Sequence of chain 1.A:
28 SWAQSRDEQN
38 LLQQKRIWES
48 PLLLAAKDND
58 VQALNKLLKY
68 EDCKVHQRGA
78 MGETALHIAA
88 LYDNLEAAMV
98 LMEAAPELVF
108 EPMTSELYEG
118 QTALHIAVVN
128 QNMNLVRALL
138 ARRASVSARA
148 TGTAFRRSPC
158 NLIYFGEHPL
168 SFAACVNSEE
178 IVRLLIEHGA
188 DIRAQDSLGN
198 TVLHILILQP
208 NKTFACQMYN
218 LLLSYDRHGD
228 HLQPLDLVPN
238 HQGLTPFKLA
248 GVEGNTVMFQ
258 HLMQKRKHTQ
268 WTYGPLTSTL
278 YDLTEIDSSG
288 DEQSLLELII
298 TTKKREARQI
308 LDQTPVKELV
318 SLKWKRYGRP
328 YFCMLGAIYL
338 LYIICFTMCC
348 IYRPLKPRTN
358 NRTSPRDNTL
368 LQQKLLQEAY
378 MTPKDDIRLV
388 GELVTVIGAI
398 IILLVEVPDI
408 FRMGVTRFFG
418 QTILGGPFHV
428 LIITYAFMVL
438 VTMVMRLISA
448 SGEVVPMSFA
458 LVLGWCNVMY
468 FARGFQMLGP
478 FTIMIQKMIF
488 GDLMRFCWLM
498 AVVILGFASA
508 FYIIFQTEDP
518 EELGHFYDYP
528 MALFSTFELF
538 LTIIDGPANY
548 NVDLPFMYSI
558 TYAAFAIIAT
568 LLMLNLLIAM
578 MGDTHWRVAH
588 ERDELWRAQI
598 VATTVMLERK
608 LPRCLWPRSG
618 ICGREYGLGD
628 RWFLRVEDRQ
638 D

A small-molecule ligand and the protein it binds are described below.
Small molecule (SMILES): Cc1cccc(C2CCC(N3CCN(c4cncc(Br)c4)CC3)CC2)c1

Binding-site contacts:
Ligand atom C01 contacts residue PRO424 of chain 1.D at 3.7 Å (hydrophobic).
Ligand atom C22 contacts residue GLN483 of chain 1.D at 3.7 Å.
Ligand atom C10 contacts residue LEU428 of chain 1.D at 4.3 Å (hydrophobic).
Ligand atom C17 contacts residue ALA561 of chain 1.A at 3.7 Å (hydrophobic).
Ligand atom C21 contacts residue PHE425 of chain 1.D at 3.6 Å (hydrophobic).
Ligand atom C03 contacts residue PHE425 of chain 1.D at 3.8 Å (hydrophobic).
Ligand atom C01 contacts residue ILE486 of chain 1.D at 4.5 Å (hydrophobic).
Ligand atom C02 contacts residue PHE425 of chain 1.D at 4.1 Å (hydrophobic).
Ligand atom C15 contacts residue ALA561 of chain 1.A at 4.4 Å (hydrophobic).
Ligand atom N03 contacts residue ALA561 of chain 1.A at 4.3 Å.
Ligand atom C18 contacts residue ALA561 of chain 1.A at 3.9 Å (hydrophobic).
Ligand atom BR01 contacts residue ALA561 of chain 1.A at 4.3 Å.
Ligand atom C22 contacts residue PHE425 of chain 1.D at 3.9 Å (hydrophobic).
Ligand atom C13 contacts residue ILE565 of chain 1.A at 4.2 Å (hydrophobic).
Ligand atom C05 contacts residue PHE425 of chain 1.D at 4.3 Å (hydrophobic).
Ligand atom C02 contacts residue ILE486 of chain 1.D at 4.4 Å (hydrophobic).
Ligand atom C11 contacts residue CYS463 of chain 1.D at 3.9 Å (hydrophobic).
Ligand atom C02 contacts residue GLN483 of chain 1.D at 4.2 Å.
Ligand atom N03 contacts residue PHE456 of chain 1.D at 3.3 Å.
Ligand atom C18 contacts residue PHE456 of chain 1.D at 3.5 Å (hydrophobic).
Ligand atom C20 contacts residue MET466 of chain 1.D at 4.3 Å (hydrophobic).
Ligand atom C16 contacts residue ALA561 of chain 1.A at 4.0 Å (hydrophobic).
Ligand atom N03 contacts residue VAL459 of chain 1.D at 4.4 Å.
Ligand atom C04 contacts residue PHE425 of chain 1.D at 3.7 Å (hydrophobic).
Ligand atom C20 contacts residue PHE425 of chain 1.D at 3.8 Å (hydrophobic).
Ligand atom C19 contacts residue PHE456 of chain 1.D at 4.4 Å (hydrophobic).
Ligand atom C01 contacts residue GLN483 of chain 1.D at 3.6 Å.
Ligand atom C21 contacts residue ILE482 of chain 1.D at 4.0 Å (hydrophobic).
Ligand atom C21 contacts residue THR479 of chain 1.D at 4.4 Å.
Ligand atom C19 contacts residue LEU460 of chain 1.D at 4.2 Å (hydrophobic).
Ligand atom C19 contacts residue VAL459 of chain 1.D at 4.2 Å (hydrophobic).

Sequence of chain 1.D:
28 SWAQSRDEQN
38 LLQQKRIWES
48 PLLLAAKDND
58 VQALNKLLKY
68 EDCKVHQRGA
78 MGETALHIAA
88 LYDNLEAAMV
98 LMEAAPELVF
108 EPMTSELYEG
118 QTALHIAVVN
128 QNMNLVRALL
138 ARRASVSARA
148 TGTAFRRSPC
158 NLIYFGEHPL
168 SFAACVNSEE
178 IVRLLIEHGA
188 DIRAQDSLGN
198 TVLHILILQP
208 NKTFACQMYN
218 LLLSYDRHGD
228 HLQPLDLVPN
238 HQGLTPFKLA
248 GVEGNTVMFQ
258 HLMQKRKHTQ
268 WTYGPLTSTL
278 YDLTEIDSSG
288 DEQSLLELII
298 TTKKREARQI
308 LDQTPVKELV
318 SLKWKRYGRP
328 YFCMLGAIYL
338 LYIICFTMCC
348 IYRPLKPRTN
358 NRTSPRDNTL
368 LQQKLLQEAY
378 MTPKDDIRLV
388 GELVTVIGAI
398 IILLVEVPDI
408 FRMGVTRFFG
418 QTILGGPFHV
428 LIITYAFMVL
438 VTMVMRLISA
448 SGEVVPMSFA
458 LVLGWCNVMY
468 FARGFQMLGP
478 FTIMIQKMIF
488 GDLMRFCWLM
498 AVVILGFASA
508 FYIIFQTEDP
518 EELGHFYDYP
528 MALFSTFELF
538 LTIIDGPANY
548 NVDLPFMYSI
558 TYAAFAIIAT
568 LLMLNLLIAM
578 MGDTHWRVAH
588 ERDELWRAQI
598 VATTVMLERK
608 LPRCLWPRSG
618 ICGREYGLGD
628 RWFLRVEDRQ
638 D